This small molecule binds to this protein.
Small molecule (SMILES): CC(=O)N[C@@H]1[C@@H](O)[C@H](O)[C@@H](CO)O[C@H]1O

Sequence of chain 2.A:
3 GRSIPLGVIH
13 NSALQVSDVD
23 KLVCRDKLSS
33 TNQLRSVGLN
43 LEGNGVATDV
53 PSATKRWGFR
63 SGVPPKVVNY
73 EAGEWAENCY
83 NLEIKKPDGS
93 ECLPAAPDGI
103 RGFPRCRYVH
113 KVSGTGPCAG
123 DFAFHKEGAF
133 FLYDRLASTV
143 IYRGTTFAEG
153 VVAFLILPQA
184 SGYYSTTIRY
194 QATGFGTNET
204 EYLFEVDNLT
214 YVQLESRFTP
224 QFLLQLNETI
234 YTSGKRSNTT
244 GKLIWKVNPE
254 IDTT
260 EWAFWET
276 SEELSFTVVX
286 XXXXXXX

Binding-site contacts:
Ligand atom O5 contacts residue ASN230 of chain 2.A at 2.4 Å (h-bond).
Ligand atom O7 contacts residue ASN230 of chain 2.A at 4.0 Å.
Ligand atom C6 contacts residue TYR234 of chain 2.A at 3.6 Å (hydrophobic).
Ligand atom C8 contacts residue LEU227 of chain 2.A at 4.0 Å (hydrophobic).
Ligand atom N2 contacts residue ASN230 of chain 2.A at 2.9 Å (h-bond).
Ligand atom C1 contacts residue TYR234 of chain 2.A at 3.7 Å (hydrophobic).
Ligand atom C1 contacts residue ASN230 of chain 2.A at 1.4 Å.
Ligand atom C7 contacts residue LEU227 of chain 2.A at 4.0 Å (hydrophobic).
Ligand atom C5 contacts residue ASN230 of chain 2.A at 3.7 Å.
Ligand atom O5 contacts residue TYR234 of chain 2.A at 3.4 Å.
Ligand atom O5 contacts residue GLU231 of chain 2.A at 4.3 Å.
Ligand atom C2 contacts residue ASN230 of chain 2.A at 2.5 Å.
Ligand atom O7 contacts residue LEU227 of chain 2.A at 3.6 Å.
Ligand atom O7 contacts residue THR189 of chain 2.A at 4.2 Å.
Ligand atom C7 contacts residue ASN230 of chain 2.A at 3.7 Å.
Ligand atom C5 contacts residue TYR234 of chain 2.A at 3.6 Å (hydrophobic).
Ligand atom C4 contacts residue ASN230 of chain 2.A at 4.2 Å.
Ligand atom C8 contacts residue THR190 of chain 2.A at 3.3 Å.
Ligand atom C3 contacts residue ASN230 of chain 2.A at 3.8 Å.